Sequence of chain 1.A:
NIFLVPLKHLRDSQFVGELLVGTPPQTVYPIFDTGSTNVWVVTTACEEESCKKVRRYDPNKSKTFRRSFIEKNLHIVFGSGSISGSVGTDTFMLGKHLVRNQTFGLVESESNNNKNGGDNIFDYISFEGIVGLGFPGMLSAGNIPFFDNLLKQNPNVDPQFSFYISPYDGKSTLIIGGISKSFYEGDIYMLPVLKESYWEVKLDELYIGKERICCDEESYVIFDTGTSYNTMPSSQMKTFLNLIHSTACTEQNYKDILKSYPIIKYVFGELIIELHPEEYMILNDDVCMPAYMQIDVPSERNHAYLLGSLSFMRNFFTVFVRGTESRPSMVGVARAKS

This small molecule binds to this protein.
Small molecule (SMILES): CC(=O)N[C@@H]1[C@@H](O)[C@H](O)[C@@H](CO)O[C@H]1O

Binding-site contacts:
Ligand atom C8 contacts residue ARG88 of chain 1.A at 4.5 Å.
Ligand atom O6 contacts residue THR111 of chain 1.A at 4.4 Å.
Ligand atom C1 contacts residue ASN123 of chain 1.A at 1.4 Å.
Ligand atom O7 contacts residue ASN123 of chain 1.A at 3.4 Å (h-bond).
Ligand atom O7 contacts residue ARG88 of chain 1.A at 4.0 Å.
Ligand atom C5 contacts residue ASN123 of chain 1.A at 3.7 Å.
Ligand atom N2 contacts residue ASN123 of chain 1.A at 2.8 Å (h-bond).
Ligand atom C8 contacts residue ASN123 of chain 1.A at 4.4 Å.
Ligand atom C6 contacts residue ASN165 of chain 1.A at 3.2 Å.
Ligand atom O5 contacts residue ASN123 of chain 1.A at 2.4 Å (h-bond).
Ligand atom C3 contacts residue ASN123 of chain 1.A at 3.8 Å.
Ligand atom C2 contacts residue ASN123 of chain 1.A at 2.4 Å.
Ligand atom O6 contacts residue THR125 of chain 1.A at 4.3 Å.
Ligand atom C7 contacts residue ASN123 of chain 1.A at 3.4 Å.
Ligand atom C5 contacts residue ASN165 of chain 1.A at 4.2 Å.
Ligand atom O6 contacts residue ASN165 of chain 1.A at 3.2 Å (h-bond).
Ligand atom O5 contacts residue ASN165 of chain 1.A at 3.5 Å (h-bond).
Ligand atom C4 contacts residue ASN123 of chain 1.A at 4.3 Å.